Binding-site contacts:
Ligand atom C4 contacts residue PHE149 of chain 2.Q at 3.5 Å (hydrophobic).
Ligand atom OP2 contacts residue TYR196 of chain 2.Q at 2.8 Å (h-bond).
Ligand atom O4' contacts residue GLN116 of chain 2.O at 3.5 Å (h-bond).
Ligand atom C1' contacts residue ARG80 of chain 2.O at 3.7 Å.
Ligand atom O3' contacts residue VAL117 of chain 2.O at 3.8 Å.
Ligand atom C6 contacts residue CYS19 of chain 2.Q at 3.7 Å (hydrophobic).
Ligand atom C5' contacts residue ARG112 of chain 2.O at 3.6 Å.
Ligand atom O3' contacts residue ARG82 of chain 2.O at 3.7 Å.
Ligand atom C2 contacts residue PHE149 of chain 2.Q at 3.4 Å (hydrophobic).
Ligand atom OP2 contacts residue TYR62 of chain 2.Q at 2.8 Å (h-bond).
Ligand atom C5' contacts residue LYS120 of chain 2.O at 3.5 Å.
Ligand atom OP1 contacts residue ARG112 of chain 2.O at 2.9 Å (salt-bridge).
Ligand atom N7 contacts residue PHE149 of chain 2.Q at 3.7 Å.
Ligand atom P contacts residue TYR196 of chain 2.Q at 3.5 Å.
Ligand atom N6 contacts residue PHE149 of chain 2.Q at 3.6 Å.
Ligand atom O4' contacts residue ARG80 of chain 2.O at 3.4 Å (salt-bridge).
Ligand atom OP1 contacts residue LYS120 of chain 2.O at 2.9 Å (salt-bridge).
Ligand atom N4 contacts residue SER60 of chain 2.Q at 3.5 Å (h-bond).
Ligand atom C2' contacts residue CYS19 of chain 2.Q at 3.7 Å (hydrophobic).
Ligand atom OP1 contacts residue ARG119 of chain 2.O at 3.5 Å.
Ligand atom O5' contacts residue ARG112 of chain 2.O at 3.5 Å.
Ligand atom O3' contacts residue TYR196 of chain 2.Q at 2.9 Å (h-bond).
Ligand atom C5 contacts residue PHE149 of chain 2.Q at 3.4 Å (hydrophobic).
Ligand atom C6 contacts residue PHE149 of chain 2.Q at 3.4 Å (hydrophobic).
Ligand atom C2 contacts residue TYR196 of chain 2.Q at 3.7 Å (hydrophobic).
Ligand atom C5' contacts residue ASP113 of chain 2.O at 3.7 Å.
Ligand atom C5 contacts residue TYR198 of chain 2.Q at 3.5 Å (hydrophobic).
Ligand atom C5 contacts residue CYS19 of chain 2.Q at 3.8 Å (hydrophobic).
Ligand atom OP2 contacts residue ARG194 of chain 2.Q at 3.1 Å (salt-bridge).
Ligand atom OP1 contacts residue ASP113 of chain 2.O at 2.9 Å (salt-bridge).
Ligand atom O3' contacts residue LEU118 of chain 2.O at 3.5 Å (h-bond).
Ligand atom O2 contacts residue TYR196 of chain 2.Q at 3.2 Å.
Ligand atom C3' contacts residue TYR196 of chain 2.Q at 3.1 Å (hydrophobic).
Ligand atom O3' contacts residue ASP113 of chain 2.O at 3.6 Å (salt-bridge).
Ligand atom N1 contacts residue PHE149 of chain 2.Q at 3.4 Å.
Ligand atom N3 contacts residue TYR196 of chain 2.Q at 3.6 Å.
Ligand atom N4 contacts residue LYS59 of chain 2.Q at 3.6 Å.
Ligand atom C2' contacts residue TYR196 of chain 2.Q at 3.0 Å (hydrophobic).
Ligand atom OP2 contacts residue LYS120 of chain 2.O at 3.4 Å (salt-bridge).
Ligand atom N3 contacts residue PHE149 of chain 2.Q at 3.5 Å.

Sequence of chain 2.O:
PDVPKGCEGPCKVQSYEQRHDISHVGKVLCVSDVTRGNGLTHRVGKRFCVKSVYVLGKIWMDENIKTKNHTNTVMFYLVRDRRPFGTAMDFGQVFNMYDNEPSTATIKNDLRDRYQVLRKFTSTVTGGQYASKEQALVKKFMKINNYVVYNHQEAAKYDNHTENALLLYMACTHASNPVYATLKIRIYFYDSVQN

Sequence of chain 2.Q:
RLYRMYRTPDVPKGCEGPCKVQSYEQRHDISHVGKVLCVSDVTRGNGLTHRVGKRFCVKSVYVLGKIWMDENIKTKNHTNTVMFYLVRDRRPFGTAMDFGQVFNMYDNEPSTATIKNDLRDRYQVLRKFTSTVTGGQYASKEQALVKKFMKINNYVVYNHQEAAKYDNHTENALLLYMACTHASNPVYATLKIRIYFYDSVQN

A small-molecule ligand and the protein it binds are described below.
Small molecule (SMILES): Nc1ccn([C@H]2C[C@H](O[P](=O)(O)OC[C@H]3O[C@@H](n4cnc5c(N)ncnc54)C[C@@H]3O[P](=O)(O)OC[C@H]3O[C@@H](n4cnc5c(N)ncnc54)C[C@@H]3O[P](=O)(O)OC[C@H]3O[C@@H](n4ccc(N)nc4=O)C[C@@H]3O[P](=O)(O)OC[C@H]3O[C@@H](n4ccc(N)nc4=O)C[C@@H]3O[P](=O)(O)OC[C@H]3O[C@@H](n4cnc5c(N)ncnc54)C[C@@H]3O[P](=O)(O)OC[C@H]3O[C@@H](n4ccc(N)nc4=O)C[C@@H]3O)[C@@H](COP(=O)=O)O2)c(=O)n1